Binding-site contacts:
Ligand atom CD contacts residue ALA120 of chain 1.G at 3.7 Å (hydrophobic).
Ligand atom O contacts residue ASP96 of chain 1.G at 3.1 Å (salt-bridge).
Ligand atom C contacts residue GLY61 of chain 1.G at 4.5 Å.
Ligand atom OE1 contacts residue ALA120 of chain 1.G at 3.9 Å.
Ligand atom C contacts residue THR95 of chain 1.G at 4.2 Å.
Ligand atom O contacts residue GLY94 of chain 1.G at 3.7 Å.
Ligand atom N contacts residue SER254 of chain 1.E at 4.0 Å.
Ligand atom O contacts residue SER62 of chain 1.G at 2.5 Å (h-bond).
Ligand atom OXT contacts residue GLU63 of chain 1.G at 3.6 Å (salt-bridge).
Ligand atom CA contacts residue ASP96 of chain 1.G at 3.8 Å.
Ligand atom OE2 contacts residue ALA120 of chain 1.G at 3.0 Å (h-bond).
Ligand atom OXT contacts residue GLY61 of chain 1.G at 3.6 Å.
Ligand atom C contacts residue GLY94 of chain 1.G at 3.9 Å.
Ligand atom OXT contacts residue THR95 of chain 1.G at 4.4 Å.
Ligand atom OE2 contacts residue THR15 of chain 1.G at 3.9 Å.
Ligand atom OXT contacts residue GLY94 of chain 1.G at 3.4 Å.
Ligand atom CD contacts residue GLY94 of chain 1.G at 4.3 Å.
Ligand atom CD contacts residue THR15 of chain 1.G at 3.5 Å.
Ligand atom N contacts residue GLU63 of chain 1.G at 2.7 Å (salt-bridge).
Ligand atom C contacts residue SER62 of chain 1.G at 3.2 Å.
Ligand atom C contacts residue GLU63 of chain 1.G at 3.4 Å.
Ligand atom OXT contacts residue SER62 of chain 1.G at 2.9 Å (h-bond).
Ligand atom OE1 contacts residue THR15 of chain 1.G at 3.1 Å (h-bond).
Ligand atom CA contacts residue GLU63 of chain 1.G at 3.5 Å.
Ligand atom OE1 contacts residue GLY14 of chain 1.G at 3.6 Å.
Ligand atom C contacts residue ASP96 of chain 1.G at 4.0 Å.
Ligand atom OXT contacts residue GLY14 of chain 1.G at 3.7 Å.
Ligand atom OE1 contacts residue GLY94 of chain 1.G at 3.4 Å.
Ligand atom N contacts residue ASP96 of chain 1.G at 3.0 Å (salt-bridge).
Ligand atom CG contacts residue THR15 of chain 1.G at 3.7 Å.
Ligand atom O contacts residue GLU63 of chain 1.G at 3.8 Å.
Ligand atom CB contacts residue THR95 of chain 1.G at 4.5 Å.
Ligand atom OE1 contacts residue THR95 of chain 1.G at 3.5 Å (h-bond).
Ligand atom OE2 contacts residue THR95 of chain 1.G at 2.7 Å (h-bond).
Ligand atom O contacts residue THR95 of chain 1.G at 3.4 Å (h-bond).
Ligand atom OE2 contacts residue MET121 of chain 1.G at 4.5 Å.
Ligand atom CB contacts residue ASP96 of chain 1.G at 3.9 Å.
Ligand atom CD contacts residue THR95 of chain 1.G at 3.6 Å.

Sequence of chain 1.G:
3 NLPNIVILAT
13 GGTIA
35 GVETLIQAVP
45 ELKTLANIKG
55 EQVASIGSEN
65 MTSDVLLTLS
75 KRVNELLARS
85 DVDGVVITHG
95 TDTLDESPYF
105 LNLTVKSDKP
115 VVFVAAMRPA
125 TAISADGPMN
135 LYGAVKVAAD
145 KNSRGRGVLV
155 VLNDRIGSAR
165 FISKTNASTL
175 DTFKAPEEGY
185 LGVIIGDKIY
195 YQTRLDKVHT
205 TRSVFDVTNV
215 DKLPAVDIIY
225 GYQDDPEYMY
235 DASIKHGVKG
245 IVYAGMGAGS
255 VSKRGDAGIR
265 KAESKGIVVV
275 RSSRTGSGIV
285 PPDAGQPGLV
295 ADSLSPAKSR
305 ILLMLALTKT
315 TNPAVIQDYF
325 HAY

A small-molecule ligand and the protein it binds are described below.
Small molecule (SMILES): N[C@@H](CCC(=O)O)C(=O)O

Sequence of chain 1.E:
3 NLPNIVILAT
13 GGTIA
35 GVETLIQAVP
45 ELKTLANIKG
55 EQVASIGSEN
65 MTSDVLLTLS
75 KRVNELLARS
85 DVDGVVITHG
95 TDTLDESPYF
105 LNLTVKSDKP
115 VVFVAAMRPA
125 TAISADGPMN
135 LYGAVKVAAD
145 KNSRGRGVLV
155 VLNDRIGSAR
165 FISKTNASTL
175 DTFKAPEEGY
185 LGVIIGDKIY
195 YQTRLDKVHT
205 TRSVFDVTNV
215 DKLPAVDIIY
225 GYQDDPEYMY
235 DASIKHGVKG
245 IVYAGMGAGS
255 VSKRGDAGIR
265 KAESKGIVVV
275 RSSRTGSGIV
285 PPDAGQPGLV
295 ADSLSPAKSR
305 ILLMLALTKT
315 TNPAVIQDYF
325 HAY